Binding-site contacts:
Ligand atom C5' contacts residue ILE342 of chain 1.B at 3.2 Å (hydrophobic).
Ligand atom C5' contacts residue ARG294 of chain 1.B at 3.1 Å.
Ligand atom OP1 contacts residue THR266 of chain 1.B at 2.7 Å (h-bond).
Ligand atom OP1 contacts residue ILE344 of chain 1.B at 3.5 Å.
Ligand atom N7 contacts residue ARG345 of chain 1.B at 2.9 Å (salt-bridge).
Ligand atom OP2 contacts residue ARG345 of chain 1.B at 3.4 Å.
Ligand atom C2 contacts residue DG31 of chain 1.I at 3.6 Å.
Ligand atom OP1 contacts residue PRO343 of chain 1.B at 3.4 Å.
Ligand atom C4' contacts residue VAL544 of chain 1.B at 3.6 Å (hydrophobic).
Ligand atom C1' contacts residue GLN340 of chain 1.B at 3.4 Å.
Ligand atom N7 contacts residue DG31 of chain 1.I at 3.4 Å.
Ligand atom C1' contacts residue TYR303 of chain 1.B at 3.4 Å (hydrophobic).
Ligand atom O4' contacts residue TYR303 of chain 1.B at 3.4 Å (h-bond).
Ligand atom N2 contacts residue GLN513 of chain 1.B at 3.4 Å (h-bond).
Ligand atom C8 contacts residue ARG345 of chain 1.B at 3.3 Å.
Ligand atom OP2 contacts residue ARG345 of chain 1.B at 2.9 Å (salt-bridge).
Ligand atom OP1 contacts residue LYS267 of chain 1.B at 2.6 Å (salt-bridge).
Ligand atom OP1 contacts residue ARG294 of chain 1.B at 2.9 Å (salt-bridge).
Ligand atom OP1 contacts residue ARG345 of chain 1.B at 2.9 Å (salt-bridge).
Ligand atom O4' contacts residue HIS545 of chain 1.B at 3.4 Å.
Ligand atom N2 contacts residue ARG331 of chain 1.B at 3.5 Å (salt-bridge).
Ligand atom O3' contacts residue ARG294 of chain 1.B at 3.0 Å (salt-bridge).
Ligand atom N2 contacts residue DG31 of chain 1.I at 3.5 Å (h-bond).
Ligand atom C2' contacts residue DG31 of chain 1.I at 3.5 Å.
Ligand atom C2' contacts residue ASN341 of chain 1.B at 3.5 Å.
Ligand atom N3 contacts residue ARG331 of chain 1.B at 3.0 Å (salt-bridge).
Ligand atom C2 contacts residue ARG331 of chain 1.B at 3.6 Å.
Ligand atom O3' contacts residue THR268 of chain 1.B at 3.3 Å.
Ligand atom C4' contacts residue ILE342 of chain 1.B at 3.6 Å (hydrophobic).
Ligand atom P contacts residue ARG294 of chain 1.B at 3.5 Å.
Ligand atom OP1 contacts residue THR268 of chain 1.B at 2.7 Å (h-bond).
Ligand atom O4' contacts residue ASN341 of chain 1.B at 3.2 Å.
Ligand atom OP1 contacts residue THR272 of chain 1.B at 2.7 Å (h-bond).
Ligand atom C2' contacts residue GLN340 of chain 1.B at 3.5 Å.
Ligand atom O2 contacts residue ASN341 of chain 1.B at 2.9 Å (h-bond).
Ligand atom OP1 contacts residue ILE344 of chain 1.B at 2.8 Å (h-bond).
Ligand atom O2 contacts residue LYS298 of chain 1.B at 3.5 Å.
Ligand atom O3' contacts residue PRO343 of chain 1.B at 3.6 Å.
Ligand atom C5' contacts residue THR272 of chain 1.B at 3.5 Å.
Ligand atom OP2 contacts residue ALA274 of chain 1.B at 3.5 Å.

This small molecule binds to this protein.
Small molecule (SMILES): Cc1cn([C@H]2C[C@H](O[P](=O)(O)OC[C@H]3O[C@@H](n4ccc(N)nc4=O)C[C@@H]3O[P](=O)(O)OC[C@@H]3CC[C@H](n4cnc5c(=O)[nH]c(N)nc54)O3)[C@@H](CO[P](=O)(O)O[C@H]3C[C@H](n4ccc(N)nc4=O)O[C@@H]3CO[P](=O)(O)O[C@H]3C[C@H](n4cnc5c4NC=NC5N)O[C@@H]3CO[P](=O)(O)O[C@H]3C[C@H](n4cnc5c(=O)[nH]c(N)nc54)O[C@@H]3CO[P](=O)(O)O[C@H]3C[C@H](n4cc(C)c(=O)[nH]c4=O)O[C@@H]3CO[P](=O)(O)O[C@H]3C[C@H](n4ccc(N)nc4=O)O[C@@H]3CO[P](=O)(O)O[C@H]3C[C@H](n4ccc(N)nc4=O)O[C@@H]3CO)O2)c(=O)[nH]c1=O

Sequence of chain 1.B:
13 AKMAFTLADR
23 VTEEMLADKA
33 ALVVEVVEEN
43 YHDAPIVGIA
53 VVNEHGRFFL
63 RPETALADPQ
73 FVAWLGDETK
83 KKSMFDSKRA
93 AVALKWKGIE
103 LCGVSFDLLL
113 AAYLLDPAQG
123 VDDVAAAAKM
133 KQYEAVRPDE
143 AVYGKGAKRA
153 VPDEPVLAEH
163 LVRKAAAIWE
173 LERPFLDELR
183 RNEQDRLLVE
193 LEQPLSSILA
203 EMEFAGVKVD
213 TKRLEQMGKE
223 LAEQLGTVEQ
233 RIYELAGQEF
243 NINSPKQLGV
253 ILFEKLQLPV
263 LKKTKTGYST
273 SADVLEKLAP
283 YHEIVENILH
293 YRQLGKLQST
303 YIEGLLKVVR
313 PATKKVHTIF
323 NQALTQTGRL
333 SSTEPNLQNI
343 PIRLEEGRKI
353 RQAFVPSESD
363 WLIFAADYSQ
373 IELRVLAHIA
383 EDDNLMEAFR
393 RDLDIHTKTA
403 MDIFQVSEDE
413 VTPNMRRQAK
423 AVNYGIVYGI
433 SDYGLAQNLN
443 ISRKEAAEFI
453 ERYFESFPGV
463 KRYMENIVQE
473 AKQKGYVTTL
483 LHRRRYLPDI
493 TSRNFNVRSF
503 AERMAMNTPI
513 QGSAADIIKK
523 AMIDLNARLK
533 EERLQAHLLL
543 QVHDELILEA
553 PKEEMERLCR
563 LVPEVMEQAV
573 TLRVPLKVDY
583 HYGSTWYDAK